Sequence of chain 1.B:
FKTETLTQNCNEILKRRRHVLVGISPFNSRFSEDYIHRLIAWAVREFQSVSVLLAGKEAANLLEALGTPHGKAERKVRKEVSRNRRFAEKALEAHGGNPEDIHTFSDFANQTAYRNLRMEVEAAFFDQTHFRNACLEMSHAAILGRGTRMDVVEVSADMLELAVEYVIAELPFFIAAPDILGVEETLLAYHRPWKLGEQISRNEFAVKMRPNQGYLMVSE

The small molecule below binds the protein below.
Small molecule (SMILES): O=S(=O)(O)CC(O)CNC1CCCCC1

Binding-site contacts:
Ligand atom OAC contacts residue ALA154 of chain 1.B at 3.6 Å.
Ligand atom CAM contacts residue TYR180 of chain 1.B at 4.3 Å (hydrophobic).
Ligand atom CAG contacts residue TYR204 of chain 1.B at 4.0 Å (hydrophobic).
Ligand atom CAE contacts residue ILE36 of chain 1.B at 4.1 Å (hydrophobic).
Ligand atom CAN contacts residue GLU184 of chain 1.B at 3.2 Å.
Ligand atom CAF contacts residue SER37 of chain 1.B at 4.2 Å.
Ligand atom NAL contacts residue GLU184 of chain 1.B at 2.7 Å (salt-bridge).
Ligand atom SAO contacts residue ARG206 of chain 1.B at 3.8 Å.
Ligand atom CAI contacts residue GLU184 of chain 1.B at 3.4 Å.
Ligand atom OAB contacts residue ALA153 of chain 1.B at 3.8 Å.
Ligand atom CAF contacts residue TYR180 of chain 1.B at 4.1 Å (hydrophobic).
Ligand atom CAK contacts residue ALA154 of chain 1.B at 4.2 Å (hydrophobic).
Ligand atom OAB contacts residue ALA154 of chain 1.B at 3.9 Å.
Ligand atom CAG contacts residue GLY35 of chain 1.B at 3.9 Å.
Ligand atom CAM contacts residue MET150 of chain 1.B at 4.3 Å (hydrophobic).
Ligand atom OAC contacts residue GLU184 of chain 1.B at 2.6 Å (salt-bridge).
Ligand atom CAI contacts residue TYR204 of chain 1.B at 4.2 Å (hydrophobic).
Ligand atom CAH contacts residue GLU184 of chain 1.B at 3.2 Å.
Ligand atom OAD contacts residue ARG206 of chain 1.B at 3.8 Å.
Ligand atom OAD contacts residue ALA153 of chain 1.B at 3.5 Å.
Ligand atom CAN contacts residue TYR204 of chain 1.B at 4.1 Å (hydrophobic).
Ligand atom CAH contacts residue TYR180 of chain 1.B at 3.0 Å (hydrophobic).
Ligand atom NAL contacts residue TYR180 of chain 1.B at 3.5 Å (h-bond).
Ligand atom OAA contacts residue ARG206 of chain 1.B at 3.7 Å.
Ligand atom CAE contacts residue LEU65 of chain 1.B at 3.9 Å (hydrophobic).
Ligand atom CAJ contacts residue GLU184 of chain 1.B at 3.5 Å.
Ligand atom CAF contacts residue LEU65 of chain 1.B at 4.2 Å (hydrophobic).
Ligand atom OAA contacts residue TYR204 of chain 1.B at 3.3 Å.
Ligand atom CAJ contacts residue TYR204 of chain 1.B at 4.1 Å (hydrophobic).
Ligand atom CAK contacts residue MET150 of chain 1.B at 3.8 Å (hydrophobic).
Ligand atom CAM contacts residue GLU184 of chain 1.B at 3.2 Å.
Ligand atom OAD contacts residue PRO207 of chain 1.B at 4.2 Å.
Ligand atom CAM contacts residue ALA154 of chain 1.B at 4.1 Å (hydrophobic).
Ligand atom CAK contacts residue GLU184 of chain 1.B at 4.0 Å.
Ligand atom OAC contacts residue TYR180 of chain 1.B at 3.2 Å.
Ligand atom CAN contacts residue TYR180 of chain 1.B at 3.8 Å (hydrophobic).
Ligand atom CAF contacts residue ILE36 of chain 1.B at 3.6 Å (hydrophobic).
Ligand atom CAE contacts residue GLY35 of chain 1.B at 3.9 Å.
Ligand atom OAB contacts residue ARG206 of chain 1.B at 2.8 Å (salt-bridge).
Ligand atom CAI contacts residue PHE188 of chain 1.B at 3.7 Å (hydrophobic).